Binding-site contacts:
Ligand atom C6 contacts residue PHE126 of chain 1.A at 4.0 Å (hydrophobic).
Ligand atom C3 contacts residue ALA355 of chain 1.A at 3.8 Å (hydrophobic).
Ligand atom C11 contacts residue LEU88 of chain 1.A at 4.0 Å (hydrophobic).
Ligand atom O29 contacts residue PHE126 of chain 1.A at 4.1 Å.
Ligand atom O30 contacts residue ILE148 of chain 1.A at 3.6 Å.
Ligand atom C4 contacts residue PHE165 of chain 1.A at 4.2 Å (hydrophobic).
Ligand atom O12 contacts residue PHE165 of chain 1.A at 4.0 Å.
Ligand atom O23 contacts residue ILE91 of chain 1.A at 3.8 Å.
Ligand atom O23 contacts residue GLU89 of chain 1.A at 3.9 Å.
Ligand atom C17 contacts residue LEU88 of chain 1.A at 4.1 Å (hydrophobic).
Ligand atom C11 contacts residue PHE165 of chain 1.A at 4.0 Å (hydrophobic).
Ligand atom C1 contacts residue PHE126 of chain 1.A at 3.9 Å (hydrophobic).
Ligand atom C19 contacts residue LEU88 of chain 1.A at 3.3 Å (hydrophobic).
Ligand atom O13 contacts residue MET156 of chain 1.A at 3.5 Å.
Ligand atom C5 contacts residue ALA355 of chain 1.A at 4.0 Å (hydrophobic).
Ligand atom C4 contacts residue ALA355 of chain 1.A at 3.7 Å (hydrophobic).
Ligand atom O29 contacts residue HIS21 of chain 1.A at 2.9 Å (h-bond).
Ligand atom O12 contacts residue ALA355 of chain 1.A at 3.9 Å.
Ligand atom O12 contacts residue LEU88 of chain 1.A at 3.4 Å.
Ligand atom O13 contacts residue ALA355 of chain 1.A at 3.9 Å.
Ligand atom O29 contacts residue GLN18 of chain 1.A at 4.1 Å.
Ligand atom O13 contacts residue PHE359 of chain 1.A at 4.1 Å.
Ligand atom C9 contacts residue ALA355 of chain 1.A at 3.8 Å (hydrophobic).
Ligand atom O13 contacts residue ASP356 of chain 1.A at 4.1 Å.
Ligand atom O23 contacts residue PHE164 of chain 1.A at 3.1 Å.
Ligand atom C5 contacts residue LEU88 of chain 1.A at 4.1 Å (hydrophobic).
Ligand atom C10 contacts residue ALA355 of chain 1.A at 3.8 Å (hydrophobic).
Ligand atom C2 contacts residue PHE126 of chain 1.A at 4.2 Å (hydrophobic).
Ligand atom C14 contacts residue LEU88 of chain 1.A at 3.5 Å (hydrophobic).
Ligand atom O24 contacts residue GLU89 of chain 1.A at 3.6 Å.
Ligand atom C15 contacts residue LEU88 of chain 1.A at 4.0 Å (hydrophobic).
Ligand atom O27 contacts residue ALA355 of chain 1.A at 3.9 Å.
Ligand atom C15 contacts residue ALA355 of chain 1.A at 4.1 Å (hydrophobic).
Ligand atom O30 contacts residue ASP356 of chain 1.A at 3.9 Å.
Ligand atom C18 contacts residue PHE164 of chain 1.A at 4.0 Å (hydrophobic).
Ligand atom C11 contacts residue ALA355 of chain 1.A at 3.9 Å (hydrophobic).
Ligand atom O23 contacts residue LEU88 of chain 1.A at 3.7 Å.
Ligand atom C18 contacts residue LEU88 of chain 1.A at 3.6 Å (hydrophobic).
Ligand atom C1 contacts residue HIS21 of chain 1.A at 3.9 Å.
Ligand atom C6 contacts residue HIS21 of chain 1.A at 3.7 Å.

This small molecule binds to this protein.
Small molecule (SMILES): O=c1c(O)c(-c2ccc(O)c(O)c2)oc2cc(O)cc(O)c12

Sequence of chain 1.A:
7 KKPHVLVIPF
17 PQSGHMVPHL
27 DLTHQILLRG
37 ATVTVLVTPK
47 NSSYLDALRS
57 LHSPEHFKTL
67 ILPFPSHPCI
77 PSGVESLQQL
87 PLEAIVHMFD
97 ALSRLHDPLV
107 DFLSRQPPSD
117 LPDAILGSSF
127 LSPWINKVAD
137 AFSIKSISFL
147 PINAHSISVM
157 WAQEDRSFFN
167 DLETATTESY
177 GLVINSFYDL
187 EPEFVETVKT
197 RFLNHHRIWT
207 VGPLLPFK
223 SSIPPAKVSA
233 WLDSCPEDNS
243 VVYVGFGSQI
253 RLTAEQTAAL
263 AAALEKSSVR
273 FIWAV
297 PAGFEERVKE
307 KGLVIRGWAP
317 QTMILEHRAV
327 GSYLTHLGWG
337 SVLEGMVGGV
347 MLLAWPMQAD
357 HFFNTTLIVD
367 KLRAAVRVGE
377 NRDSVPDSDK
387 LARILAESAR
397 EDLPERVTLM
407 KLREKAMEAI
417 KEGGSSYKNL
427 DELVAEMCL